Binding-site contacts:
Ligand atom C14 contacts residue NAP1 of chain 1.F at 3.5 Å.
Ligand atom C02 contacts residue NAP1 of chain 1.F at 3.9 Å.
Ligand atom C09 contacts residue THR223 of chain 1.B at 3.6 Å.
Ligand atom C15 contacts residue LEU175 of chain 1.C at 4.0 Å (hydrophobic).
Ligand atom C16 contacts residue LEU178 of chain 1.C at 3.9 Å (hydrophobic).
Ligand atom C18 contacts residue LEU178 of chain 1.C at 3.8 Å (hydrophobic).
Ligand atom C15 contacts residue TYR171 of chain 1.C at 3.8 Å (hydrophobic).
Ligand atom C12 contacts residue NAP1 of chain 1.F at 3.5 Å.
Ligand atom C15 contacts residue LEU178 of chain 1.C at 3.9 Å (hydrophobic).
Ligand atom C18 contacts residue MET216 of chain 1.B at 3.8 Å (hydrophobic).
Ligand atom N11 contacts residue ALA241 of chain 1.B at 3.8 Å.
Ligand atom C13 contacts residue NAP1 of chain 1.F at 3.8 Å.
Ligand atom C18 contacts residue PRO124 of chain 1.C at 3.8 Å (hydrophobic).
Ligand atom C16 contacts residue ILE123 of chain 1.C at 4.0 Å (hydrophobic).
Ligand atom C17 contacts residue MET122 of chain 1.C at 3.4 Å (hydrophobic).
Ligand atom C14 contacts residue LEU178 of chain 1.C at 3.8 Å (hydrophobic).
Ligand atom C10 contacts residue TRP287 of chain 1.B at 3.9 Å (hydrophobic).
Ligand atom C17 contacts residue LEU178 of chain 1.C at 3.8 Å (hydrophobic).
Ligand atom C07 contacts residue LEU217 of chain 1.B at 3.5 Å (hydrophobic).
Ligand atom N11 contacts residue NAP1 of chain 1.F at 3.7 Å.
Ligand atom C04 contacts residue LEU182 of chain 1.C at 3.9 Å (hydrophobic).
Ligand atom C09 contacts residue LEU225 of chain 1.B at 3.8 Å (hydrophobic).
Ligand atom C01 contacts residue LEU178 of chain 1.C at 3.7 Å (hydrophobic).
Ligand atom C12 contacts residue MET246 of chain 1.B at 3.7 Å (hydrophobic).
Ligand atom C06 contacts residue LEU182 of chain 1.C at 3.8 Å (hydrophobic).
Ligand atom C15 contacts residue NAP1 of chain 1.F at 3.4 Å.
Ligand atom C05 contacts residue TRP287 of chain 1.B at 4.1 Å (hydrophobic).
Ligand atom C06 contacts residue MET216 of chain 1.B at 3.8 Å (hydrophobic).
Ligand atom C17 contacts residue ILE123 of chain 1.C at 3.8 Å (hydrophobic).
Ligand atom C16 contacts residue NAP1 of chain 1.F at 3.8 Å.
Ligand atom C16 contacts residue MET122 of chain 1.C at 3.7 Å (hydrophobic).
Ligand atom C10 contacts residue THR223 of chain 1.B at 4.0 Å.
Ligand atom C08 contacts residue LEU217 of chain 1.B at 3.7 Å (hydrophobic).
Ligand atom C07 contacts residue MET216 of chain 1.B at 3.5 Å (hydrophobic).
Ligand atom C08 contacts residue MET216 of chain 1.B at 3.3 Å (hydrophobic).
Ligand atom C12 contacts residue MET245 of chain 1.B at 4.0 Å (hydrophobic).
Ligand atom C12 contacts residue ALA241 of chain 1.B at 3.8 Å (hydrophobic).
Ligand atom C17 contacts residue PRO124 of chain 1.C at 4.0 Å (hydrophobic).
Ligand atom C09 contacts residue TRP287 of chain 1.B at 4.0 Å (hydrophobic).
Ligand atom N11 contacts residue MET246 of chain 1.B at 4.0 Å.

A small-molecule ligand and the protein it binds are described below.
Small molecule (SMILES): c1ccc(CCC2=NCCc3ccccc32)cc1

Sequence of chain 1.B:
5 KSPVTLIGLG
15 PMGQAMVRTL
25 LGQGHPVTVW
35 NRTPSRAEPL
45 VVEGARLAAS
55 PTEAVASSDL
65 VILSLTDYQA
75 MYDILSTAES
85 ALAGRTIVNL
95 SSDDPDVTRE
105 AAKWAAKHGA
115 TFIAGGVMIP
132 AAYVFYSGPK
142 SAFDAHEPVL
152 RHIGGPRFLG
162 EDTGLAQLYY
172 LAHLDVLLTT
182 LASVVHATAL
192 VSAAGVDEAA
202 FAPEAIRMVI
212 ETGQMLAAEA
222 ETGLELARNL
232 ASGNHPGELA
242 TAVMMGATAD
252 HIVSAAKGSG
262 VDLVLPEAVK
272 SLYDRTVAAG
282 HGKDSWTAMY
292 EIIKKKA

Sequence of chain 1.C:
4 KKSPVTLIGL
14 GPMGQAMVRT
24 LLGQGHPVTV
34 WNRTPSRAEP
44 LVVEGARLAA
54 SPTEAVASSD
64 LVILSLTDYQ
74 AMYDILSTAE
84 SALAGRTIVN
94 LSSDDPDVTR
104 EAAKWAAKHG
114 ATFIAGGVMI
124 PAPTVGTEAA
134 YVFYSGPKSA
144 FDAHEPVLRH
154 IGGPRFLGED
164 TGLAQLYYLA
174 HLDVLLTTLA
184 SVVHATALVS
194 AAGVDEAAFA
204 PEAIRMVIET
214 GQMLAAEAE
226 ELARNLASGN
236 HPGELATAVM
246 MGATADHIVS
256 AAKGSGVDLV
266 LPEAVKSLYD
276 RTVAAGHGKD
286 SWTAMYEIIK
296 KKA